A protein and the small-molecule ligand that binds it are described below.
Small molecule (SMILES): O=C(NCc1c(F)cc(F)cc1F)c1cn2c(c(O)c1=O)C(=O)N1[C@H]3CC[C@H](C3)O[C@@H]1C2

Binding-site contacts:
Ligand atom OAQ contacts residue TYR238 of chain 2.A at 3.4 Å.
Ligand atom CAX contacts residue MG1 of chain 2.H at 3.9 Å.
Ligand atom CAR contacts residue PRO240 of chain 2.A at 4.0 Å (hydrophobic).
Ligand atom CBC contacts residue ASP211 of chain 2.A at 4.0 Å.
Ligand atom CAH contacts residue PRO240 of chain 2.A at 3.7 Å (hydrophobic).
Ligand atom OAD contacts residue ASP211 of chain 2.A at 3.3 Å (salt-bridge).
Ligand atom FAE contacts residue GLN241 of chain 2.A at 2.5 Å.
Ligand atom OAD contacts residue ASP159 of chain 2.A at 2.9 Å (salt-bridge).
Ligand atom CAU contacts residue PRO240 of chain 2.A at 3.9 Å (hydrophobic).
Ligand atom OAD contacts residue MG1 of chain 2.G at 1.9 Å.
Ligand atom CBA contacts residue MG1 of chain 2.H at 2.5 Å.
Ligand atom CAS contacts residue MG1 of chain 2.G at 3.0 Å.
Ligand atom OAC contacts residue ASP159 of chain 2.A at 3.8 Å.
Ligand atom OAA contacts residue PRO240 of chain 2.A at 3.8 Å.
Ligand atom CAT contacts residue PRO240 of chain 2.A at 3.7 Å (hydrophobic).
Ligand atom CAH contacts residue GLN241 of chain 2.A at 3.3 Å.
Ligand atom OAC contacts residue MG1 of chain 2.H at 1.8 Å.
Ligand atom OAB contacts residue ASP211 of chain 2.A at 3.3 Å (salt-bridge).
Ligand atom OAC contacts residue GLU247 of chain 2.A at 2.5 Å (salt-bridge).
Ligand atom CAW contacts residue MG1 of chain 2.G at 3.0 Å.
Ligand atom FAG contacts residue GLU247 of chain 2.A at 3.1 Å.
Ligand atom CAW contacts residue MG1 of chain 2.H at 2.7 Å.
Ligand atom OAB contacts residue MG1 of chain 2.G at 2.1 Å.
Ligand atom CAL contacts residue TYR238 of chain 2.A at 4.0 Å (hydrophobic).
Ligand atom CAI contacts residue PRO240 of chain 2.A at 3.6 Å (hydrophobic).
Ligand atom NAP contacts residue GLU247 of chain 2.A at 3.9 Å.
Ligand atom CAS contacts residue ASP211 of chain 2.A at 3.9 Å.
Ligand atom CAM contacts residue ASP211 of chain 2.A at 3.7 Å.
Ligand atom CBA contacts residue GLU247 of chain 2.A at 3.3 Å.
Ligand atom CAZ contacts residue MG1 of chain 2.G at 3.5 Å.
Ligand atom CBC contacts residue GLY213 of chain 2.A at 3.8 Å.
Ligand atom CAW contacts residue GLU247 of chain 2.A at 3.6 Å.
Ligand atom CAL contacts residue ASN212 of chain 2.A at 3.6 Å.
Ligand atom CAV contacts residue PRO240 of chain 2.A at 3.7 Å (hydrophobic).
Ligand atom OAD contacts residue MG1 of chain 2.H at 2.2 Å.
Ligand atom CAM contacts residue GLY213 of chain 2.A at 3.2 Å.
Ligand atom CAT contacts residue GLN241 of chain 2.A at 3.2 Å.
Ligand atom CAM contacts residue ASN212 of chain 2.A at 3.3 Å.
Ligand atom OAD contacts residue GLU247 of chain 2.A at 3.1 Å (salt-bridge).
Ligand atom CAY contacts residue PRO240 of chain 2.A at 3.9 Å (hydrophobic).

Sequence of chain 2.A:
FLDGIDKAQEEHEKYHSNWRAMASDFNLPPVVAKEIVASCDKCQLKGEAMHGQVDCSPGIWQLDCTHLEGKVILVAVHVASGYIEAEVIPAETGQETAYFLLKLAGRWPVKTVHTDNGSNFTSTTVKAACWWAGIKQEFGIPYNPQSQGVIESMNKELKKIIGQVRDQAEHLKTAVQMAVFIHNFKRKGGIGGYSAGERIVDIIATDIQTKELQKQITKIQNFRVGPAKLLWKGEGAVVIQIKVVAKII